Sequence of chain 1.B:
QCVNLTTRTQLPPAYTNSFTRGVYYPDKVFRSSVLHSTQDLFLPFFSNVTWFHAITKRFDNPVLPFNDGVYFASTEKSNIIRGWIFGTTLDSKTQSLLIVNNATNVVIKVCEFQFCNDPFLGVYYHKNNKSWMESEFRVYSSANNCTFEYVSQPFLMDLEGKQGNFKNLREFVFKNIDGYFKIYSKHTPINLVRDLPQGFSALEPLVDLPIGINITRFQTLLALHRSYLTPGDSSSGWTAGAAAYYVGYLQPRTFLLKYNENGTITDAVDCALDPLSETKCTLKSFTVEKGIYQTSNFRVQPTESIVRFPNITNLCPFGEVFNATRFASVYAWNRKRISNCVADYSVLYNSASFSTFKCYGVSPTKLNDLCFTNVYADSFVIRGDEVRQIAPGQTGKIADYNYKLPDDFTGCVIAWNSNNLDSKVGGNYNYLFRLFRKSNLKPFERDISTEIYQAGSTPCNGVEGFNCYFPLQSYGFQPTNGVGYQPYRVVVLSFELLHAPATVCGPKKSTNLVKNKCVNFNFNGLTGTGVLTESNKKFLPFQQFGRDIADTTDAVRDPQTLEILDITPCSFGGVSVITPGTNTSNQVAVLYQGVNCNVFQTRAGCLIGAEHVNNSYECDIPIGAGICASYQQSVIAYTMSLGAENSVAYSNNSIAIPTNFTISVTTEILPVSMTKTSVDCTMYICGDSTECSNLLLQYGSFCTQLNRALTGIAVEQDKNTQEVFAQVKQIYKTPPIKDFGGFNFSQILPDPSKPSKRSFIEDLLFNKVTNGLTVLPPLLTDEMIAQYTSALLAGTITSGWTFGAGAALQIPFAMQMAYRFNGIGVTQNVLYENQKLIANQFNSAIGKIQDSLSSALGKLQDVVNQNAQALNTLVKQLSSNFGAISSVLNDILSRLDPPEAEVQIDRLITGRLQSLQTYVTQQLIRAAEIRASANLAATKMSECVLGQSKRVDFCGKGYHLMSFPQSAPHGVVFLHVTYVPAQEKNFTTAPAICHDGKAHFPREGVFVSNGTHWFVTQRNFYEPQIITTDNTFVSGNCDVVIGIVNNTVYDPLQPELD

Sequence of chain 1.C:
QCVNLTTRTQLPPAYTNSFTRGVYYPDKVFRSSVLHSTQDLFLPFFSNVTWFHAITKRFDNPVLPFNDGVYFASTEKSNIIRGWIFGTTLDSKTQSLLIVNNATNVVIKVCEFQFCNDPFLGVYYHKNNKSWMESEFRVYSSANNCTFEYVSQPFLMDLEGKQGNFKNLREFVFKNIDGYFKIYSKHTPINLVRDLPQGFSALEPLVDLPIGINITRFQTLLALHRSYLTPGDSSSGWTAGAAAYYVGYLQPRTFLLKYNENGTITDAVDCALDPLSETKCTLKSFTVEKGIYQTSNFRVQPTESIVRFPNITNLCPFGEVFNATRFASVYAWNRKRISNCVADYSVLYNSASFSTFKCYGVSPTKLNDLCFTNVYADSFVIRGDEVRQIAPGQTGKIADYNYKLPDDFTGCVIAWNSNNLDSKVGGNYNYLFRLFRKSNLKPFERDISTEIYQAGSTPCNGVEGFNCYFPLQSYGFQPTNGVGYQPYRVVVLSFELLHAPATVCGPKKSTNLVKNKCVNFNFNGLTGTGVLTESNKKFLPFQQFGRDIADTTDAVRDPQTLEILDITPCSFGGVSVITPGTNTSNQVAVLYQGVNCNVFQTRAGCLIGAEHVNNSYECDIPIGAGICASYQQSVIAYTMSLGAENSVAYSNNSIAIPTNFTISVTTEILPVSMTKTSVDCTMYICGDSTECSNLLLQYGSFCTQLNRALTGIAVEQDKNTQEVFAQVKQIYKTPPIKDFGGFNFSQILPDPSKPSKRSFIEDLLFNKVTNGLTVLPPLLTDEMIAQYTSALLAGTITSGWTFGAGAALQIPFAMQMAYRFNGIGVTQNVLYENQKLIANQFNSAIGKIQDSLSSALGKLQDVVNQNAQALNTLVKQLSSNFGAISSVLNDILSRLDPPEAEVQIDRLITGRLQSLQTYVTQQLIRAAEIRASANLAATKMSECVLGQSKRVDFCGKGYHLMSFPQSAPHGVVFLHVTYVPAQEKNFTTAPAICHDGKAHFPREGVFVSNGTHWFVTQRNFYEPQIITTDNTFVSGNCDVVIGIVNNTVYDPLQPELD

Binding-site contacts:
Ligand atom O5 contacts residue ASN1103 of chain 1.B at 2.4 Å (h-bond).
Ligand atom C3 contacts residue ASN1103 of chain 1.B at 3.8 Å.
Ligand atom C6 contacts residue ALA735 of chain 1.B at 4.2 Å (hydrophobic).
Ligand atom C2 contacts residue ASN1103 of chain 1.B at 2.4 Å.
Ligand atom N2 contacts residue ASN1103 of chain 1.B at 2.8 Å (h-bond).
Ligand atom O7 contacts residue ASN1103 of chain 1.B at 3.6 Å.
Ligand atom C1 contacts residue ASN1103 of chain 1.B at 1.4 Å.
Ligand atom O5 contacts residue GLN924 of chain 1.C at 4.2 Å.
Ligand atom C4 contacts residue ASN1103 of chain 1.B at 4.2 Å.
Ligand atom C5 contacts residue ASN1103 of chain 1.B at 3.7 Å.
Ligand atom C7 contacts residue ASN1103 of chain 1.B at 3.4 Å.
Ligand atom C8 contacts residue ASN1103 of chain 1.B at 4.5 Å.

This protein binds this small molecule.
Small molecule (SMILES): CC(=O)N[C@@H]1[C@@H](O)[C@H](O)[C@@H](CO)O[C@H]1O